Sequence of chain 1.K:
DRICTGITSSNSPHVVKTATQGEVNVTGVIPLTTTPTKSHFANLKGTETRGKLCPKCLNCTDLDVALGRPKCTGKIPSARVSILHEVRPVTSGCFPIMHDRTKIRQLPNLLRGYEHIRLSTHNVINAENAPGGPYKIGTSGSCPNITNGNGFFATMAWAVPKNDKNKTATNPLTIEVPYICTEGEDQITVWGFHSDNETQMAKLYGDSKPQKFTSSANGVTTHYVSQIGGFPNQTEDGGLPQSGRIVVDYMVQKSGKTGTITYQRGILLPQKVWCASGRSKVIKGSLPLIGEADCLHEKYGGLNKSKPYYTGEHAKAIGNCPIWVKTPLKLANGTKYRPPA

Binding-site contacts:
Ligand atom O7 contacts residue SER243 of chain 1.K at 3.8 Å.
Ligand atom C8 contacts residue SER243 of chain 1.K at 2.4 Å.
Ligand atom C3 contacts residue ASN197 of chain 1.K at 3.9 Å.
Ligand atom O5 contacts residue ASN197 of chain 1.K at 2.2 Å (h-bond).
Ligand atom O5 contacts residue THR199 of chain 1.K at 4.0 Å.
Ligand atom C4 contacts residue ASN197 of chain 1.K at 4.2 Å.
Ligand atom O6 contacts residue ASN197 of chain 1.K at 3.1 Å (h-bond).
Ligand atom C2 contacts residue SER243 of chain 1.K at 4.1 Å.
Ligand atom C6 contacts residue THR199 of chain 1.K at 4.1 Å.
Ligand atom C7 contacts residue SER243 of chain 1.K at 2.8 Å.
Ligand atom C1 contacts residue SER243 of chain 1.K at 3.7 Å.
Ligand atom N2 contacts residue ASN197 of chain 1.K at 3.2 Å (h-bond).
Ligand atom C2 contacts residue ASN197 of chain 1.K at 2.8 Å.
Ligand atom N2 contacts residue SER243 of chain 1.K at 2.9 Å (h-bond).
Ligand atom C6 contacts residue ASN197 of chain 1.K at 4.0 Å.
Ligand atom C7 contacts residue ASN197 of chain 1.K at 3.9 Å.
Ligand atom O7 contacts residue GLN200 of chain 1.K at 2.6 Å.
Ligand atom C7 contacts residue GLN200 of chain 1.K at 3.5 Å.
Ligand atom C5 contacts residue ASN197 of chain 1.K at 3.4 Å.
Ligand atom O7 contacts residue ASN197 of chain 1.K at 4.4 Å.
Ligand atom C1 contacts residue ASN197 of chain 1.K at 1.4 Å.
Ligand atom O6 contacts residue THR199 of chain 1.K at 4.0 Å.
Ligand atom C8 contacts residue GLN200 of chain 1.K at 3.4 Å.

This small molecule binds to this protein.
Small molecule (SMILES): CC(=O)N[C@H]1[C@H](O[C@H]2[C@H](O)[C@@H](NC(C)=O)CO[C@@H]2CO)O[C@H](CO)[C@@H](O[C@@H]2O[C@H](CO)[C@@H](O)[C@H](O)[C@@H]2O)[C@@H]1O